Binding-site contacts:
Ligand atom C2 contacts residue ASN348 of chain 1.B at 2.5 Å.
Ligand atom C8 contacts residue ASN348 of chain 1.B at 3.4 Å.
Ligand atom C4 contacts residue ASN348 of chain 1.B at 4.2 Å.
Ligand atom C3 contacts residue ASN348 of chain 1.B at 3.8 Å.
Ligand atom C1 contacts residue ASN348 of chain 1.B at 1.4 Å.
Ligand atom N2 contacts residue ASN348 of chain 1.B at 2.8 Å (h-bond).
Ligand atom O5 contacts residue ASN348 of chain 1.B at 2.3 Å (h-bond).
Ligand atom C7 contacts residue ASN348 of chain 1.B at 2.9 Å.
Ligand atom C5 contacts residue ASN348 of chain 1.B at 3.6 Å.
Ligand atom O7 contacts residue ASN348 of chain 1.B at 3.5 Å (h-bond).

Sequence of chain 1.B:
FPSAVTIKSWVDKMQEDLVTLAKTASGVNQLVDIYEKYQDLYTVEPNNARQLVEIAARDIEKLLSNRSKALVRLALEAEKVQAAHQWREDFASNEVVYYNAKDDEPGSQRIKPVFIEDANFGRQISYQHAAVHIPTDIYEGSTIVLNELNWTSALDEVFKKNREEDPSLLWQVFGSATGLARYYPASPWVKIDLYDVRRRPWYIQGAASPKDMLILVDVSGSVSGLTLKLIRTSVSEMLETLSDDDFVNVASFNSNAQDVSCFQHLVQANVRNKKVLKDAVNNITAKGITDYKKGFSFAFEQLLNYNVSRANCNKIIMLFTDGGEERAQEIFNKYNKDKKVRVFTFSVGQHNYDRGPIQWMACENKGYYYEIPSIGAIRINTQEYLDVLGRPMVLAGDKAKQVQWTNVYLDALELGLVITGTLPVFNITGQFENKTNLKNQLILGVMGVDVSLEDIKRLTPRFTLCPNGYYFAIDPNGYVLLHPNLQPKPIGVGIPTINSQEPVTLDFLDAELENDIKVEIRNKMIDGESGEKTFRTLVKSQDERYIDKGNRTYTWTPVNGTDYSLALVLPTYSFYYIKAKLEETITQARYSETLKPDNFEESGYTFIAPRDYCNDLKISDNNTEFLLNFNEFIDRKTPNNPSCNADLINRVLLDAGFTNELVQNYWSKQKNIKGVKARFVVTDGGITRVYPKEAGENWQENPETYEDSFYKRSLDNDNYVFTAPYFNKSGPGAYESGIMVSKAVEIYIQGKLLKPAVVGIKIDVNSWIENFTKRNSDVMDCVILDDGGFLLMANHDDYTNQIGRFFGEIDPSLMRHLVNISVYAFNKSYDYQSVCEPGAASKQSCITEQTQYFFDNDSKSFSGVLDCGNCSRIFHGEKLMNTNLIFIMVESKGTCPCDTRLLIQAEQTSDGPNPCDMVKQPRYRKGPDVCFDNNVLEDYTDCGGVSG

This protein binds this small molecule.
Small molecule (SMILES): CC(=O)N[C@H]1[C@H](O[C@H]2[C@H](O)[C@@H](NC(C)=O)CO[C@@H]2CO)O[C@H](CO)[C@@H](O)[C@@H]1O